Binding-site contacts:
Ligand atom OP2 contacts residue MG1 of chain 1.JD at 2.1 Å.
Ligand atom O5' contacts residue MG1 of chain 1.JD at 3.8 Å.
Ligand atom OP1 contacts residue ARG79 of chain 1.QA at 4.5 Å.
Ligand atom P contacts residue MG1 of chain 1.JD at 3.2 Å.
Ligand atom OP1 contacts residue MG1 of chain 1.JD at 3.7 Å.
Ligand atom OP1 contacts residue GLY82 of chain 1.QA at 3.8 Å.

The small molecule below binds the protein below.
Small molecule (SMILES): Nc1ccn([C@@H]2O[C@H](CO[P](=O)(O)O[C@H]3[C@@H](O)[C@H](n4ccc(=O)[nH]c4=O)O[C@@H]3CO[P](=O)(O)O[C@H]3[C@@H](O)[C@H](n4ccc(=O)[nH]c4=O)O[C@@H]3CO[P](=O)(O)O[C@H]3[C@@H](O)[C@H](n4cnc5c4NC=NC5N)O[C@@H]3CO[P](=O)(O)O[C@H]3[C@@H](O)[C@H](n4ccc(N)nc4=O)O[C@@H]3CO[P](=O)(O)O[C@H]3[C@@H](O)[C@H](n4cnc5c(=O)[nH]c(N)nc54)O[C@@H]3COP(=O)=O)[C@@H](O)[C@H]2O)c(=O)n1

Sequence of chain 1.QA:
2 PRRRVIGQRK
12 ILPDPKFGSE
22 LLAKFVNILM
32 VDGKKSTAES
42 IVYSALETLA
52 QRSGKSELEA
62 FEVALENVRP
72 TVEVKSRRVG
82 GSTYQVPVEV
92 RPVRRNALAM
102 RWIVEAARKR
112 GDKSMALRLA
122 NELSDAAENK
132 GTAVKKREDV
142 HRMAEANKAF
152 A